Binding-site contacts:
Ligand atom C13 contacts residue ASN142 of chain 1.A at 3.9 Å.
Ligand atom C12 contacts residue PHE140 of chain 1.A at 3.7 Å (hydrophobic).
Ligand atom C9 contacts residue HIS163 of chain 1.A at 3.0 Å.
Ligand atom C4 contacts residue GLN189 of chain 1.A at 3.5 Å.
Ligand atom C10 contacts residue GLU166 of chain 1.A at 3.6 Å.
Ligand atom N2 contacts residue SER144 of chain 1.A at 3.4 Å (h-bond).
Ligand atom O1 contacts residue ASN142 of chain 1.A at 3.6 Å (h-bond).
Ligand atom C1 contacts residue MET49 of chain 1.A at 3.7 Å (hydrophobic).
Ligand atom C20 contacts residue SER46 of chain 1.A at 3.8 Å.
Ligand atom N1 contacts residue CYS145 of chain 1.A at 3.4 Å (h-bond).
Ligand atom CL contacts residue HIS164 of chain 1.A at 3.7 Å.
Ligand atom N2 contacts residue PHE140 of chain 1.A at 3.6 Å.
Ligand atom C12 contacts residue LEU141 of chain 1.A at 3.8 Å (hydrophobic).
Ligand atom O contacts residue DMS1 of chain 1.J at 3.5 Å (h-bond).
Ligand atom C18 contacts residue HIS41 of chain 1.A at 3.9 Å.
Ligand atom C21 contacts residue SER46 of chain 1.A at 3.7 Å.
Ligand atom C10 contacts residue SER144 of chain 1.A at 3.9 Å.
Ligand atom C2 contacts residue GLN189 of chain 1.A at 3.4 Å.
Ligand atom CL contacts residue ASP187 of chain 1.A at 3.7 Å.
Ligand atom C10 contacts residue LEU141 of chain 1.A at 3.7 Å (hydrophobic).
Ligand atom C12 contacts residue GLU166 of chain 1.A at 3.3 Å.
Ligand atom CL contacts residue MET165 of chain 1.A at 3.7 Å.
Ligand atom C11 contacts residue LEU141 of chain 1.A at 3.8 Å (hydrophobic).
Ligand atom C3 contacts residue GLN189 of chain 1.A at 3.9 Å.
Ligand atom N2 contacts residue LEU141 of chain 1.A at 3.9 Å.
Ligand atom CL contacts residue HIS41 of chain 1.A at 3.4 Å.
Ligand atom C10 contacts residue PHE140 of chain 1.A at 3.6 Å (hydrophobic).
Ligand atom C18 contacts residue HIS164 of chain 1.A at 3.4 Å.
Ligand atom C contacts residue MET165 of chain 1.A at 3.6 Å (hydrophobic).
Ligand atom C14 contacts residue DMS1 of chain 1.J at 3.6 Å.
Ligand atom N2 contacts residue HIS163 of chain 1.A at 2.5 Å (h-bond).
Ligand atom C15 contacts residue DMS1 of chain 1.J at 3.6 Å.
Ligand atom C9 contacts residue SER144 of chain 1.A at 3.8 Å.
Ligand atom O contacts residue GLU166 of chain 1.A at 3.5 Å (salt-bridge).
Ligand atom C11 contacts residue GLU166 of chain 1.A at 3.7 Å.
Ligand atom C10 contacts residue HIS163 of chain 1.A at 3.7 Å.
Ligand atom C18 contacts residue MET165 of chain 1.A at 3.7 Å (hydrophobic).
Ligand atom C9 contacts residue CYS145 of chain 1.A at 3.6 Å (hydrophobic).
Ligand atom C8 contacts residue CYS145 of chain 1.A at 3.9 Å (hydrophobic).
Ligand atom C13 contacts residue DMS1 of chain 1.J at 3.8 Å.

The small molecule below binds the protein below.
Small molecule (SMILES): O=C(Nc1cncc2ccccc12)[C@@H]1CN(S(=O)(=O)c2ncc[nH]2)Cc2ccc(Cl)cc21

Sequence of chain 1.B:
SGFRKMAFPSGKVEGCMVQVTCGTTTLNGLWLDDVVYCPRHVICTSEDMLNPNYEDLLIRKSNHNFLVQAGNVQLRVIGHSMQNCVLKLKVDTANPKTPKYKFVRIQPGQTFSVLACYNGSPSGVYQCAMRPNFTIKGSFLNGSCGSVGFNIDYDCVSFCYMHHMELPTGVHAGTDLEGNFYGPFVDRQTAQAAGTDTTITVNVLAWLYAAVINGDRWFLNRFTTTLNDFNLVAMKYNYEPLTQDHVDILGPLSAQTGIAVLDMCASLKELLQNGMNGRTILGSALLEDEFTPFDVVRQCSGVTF

Sequence of chain 1.A:
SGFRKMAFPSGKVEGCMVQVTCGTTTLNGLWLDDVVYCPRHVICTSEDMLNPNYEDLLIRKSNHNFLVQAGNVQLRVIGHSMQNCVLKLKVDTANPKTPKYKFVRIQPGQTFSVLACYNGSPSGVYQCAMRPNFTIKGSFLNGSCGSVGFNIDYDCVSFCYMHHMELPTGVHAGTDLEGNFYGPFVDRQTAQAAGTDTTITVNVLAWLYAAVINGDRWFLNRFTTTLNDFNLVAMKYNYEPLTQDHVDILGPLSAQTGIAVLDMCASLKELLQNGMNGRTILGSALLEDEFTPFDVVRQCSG